Sequence of chain 1.A:
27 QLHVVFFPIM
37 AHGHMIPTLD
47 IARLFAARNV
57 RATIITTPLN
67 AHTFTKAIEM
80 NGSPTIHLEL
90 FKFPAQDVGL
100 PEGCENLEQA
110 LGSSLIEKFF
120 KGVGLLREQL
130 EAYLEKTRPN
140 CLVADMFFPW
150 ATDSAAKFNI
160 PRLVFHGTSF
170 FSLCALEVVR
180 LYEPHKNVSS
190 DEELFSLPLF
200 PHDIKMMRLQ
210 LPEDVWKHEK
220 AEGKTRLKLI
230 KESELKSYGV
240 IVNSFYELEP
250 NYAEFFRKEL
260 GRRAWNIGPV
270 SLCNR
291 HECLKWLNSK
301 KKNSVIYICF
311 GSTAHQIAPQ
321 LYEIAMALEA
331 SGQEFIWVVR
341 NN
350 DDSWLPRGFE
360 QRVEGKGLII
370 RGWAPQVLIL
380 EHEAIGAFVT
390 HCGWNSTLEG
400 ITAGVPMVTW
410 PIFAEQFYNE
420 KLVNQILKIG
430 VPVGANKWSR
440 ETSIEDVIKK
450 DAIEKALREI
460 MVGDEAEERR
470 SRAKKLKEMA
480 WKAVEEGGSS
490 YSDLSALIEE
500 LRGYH

Binding-site contacts:
Ligand atom O3 contacts residue GLN415 of chain 1.A at 3.3 Å (h-bond).
Ligand atom O4 contacts residue TRP393 of chain 1.A at 3.1 Å (h-bond).
Ligand atom C4 contacts residue GLU414 of chain 1.A at 3.3 Å.
Ligand atom C8' contacts residue CYS309 of chain 1.A at 3.5 Å (hydrophobic).
Ligand atom O6' contacts residue ALA373 of chain 1.A at 3.2 Å (h-bond).
Ligand atom O5' contacts residue SER395 of chain 1.A at 3.2 Å (h-bond).
Ligand atom C6' contacts residue TRP372 of chain 1.A at 3.3 Å (hydrophobic).
Ligand atom O2' contacts residue GLU398 of chain 1.A at 2.9 Å (salt-bridge).
Ligand atom O5' contacts residue ASN394 of chain 1.A at 3.2 Å.
Ligand atom O1B contacts residue THR313 of chain 1.A at 2.7 Å (h-bond).
Ligand atom C9' contacts residue TRP372 of chain 1.A at 3.4 Å (hydrophobic).
Ligand atom O6' contacts residue TRP372 of chain 1.A at 3.4 Å (h-bond).
Ligand atom O1A contacts residue ASN394 of chain 1.A at 2.9 Å (h-bond).
Ligand atom O3 contacts residue GLU414 of chain 1.A at 2.7 Å (salt-bridge).
Ligand atom F1 contacts residue GLN415 of chain 1.A at 3.0 Å.
Ligand atom O2B contacts residue GLY39 of chain 1.A at 3.3 Å (h-bond).
Ligand atom O1B contacts residue SER312 of chain 1.A at 3.5 Å (h-bond).
Ligand atom O6 contacts residue GLY166 of chain 1.A at 3.1 Å (h-bond).
Ligand atom C6' contacts residue ALA373 of chain 1.A at 3.5 Å (hydrophobic).
Ligand atom O1B contacts residue HIS390 of chain 1.A at 3.1 Å.
Ligand atom O2A contacts residue SER395 of chain 1.A at 3.0 Å (h-bond).
Ligand atom C6 contacts residue GLY39 of chain 1.A at 3.5 Å.
Ligand atom O3 contacts residue ALA413 of chain 1.A at 3.3 Å.
Ligand atom O2B contacts residue SER312 of chain 1.A at 2.9 Å (h-bond).
Ligand atom N3 contacts residue TRP372 of chain 1.A at 3.5 Å.
Ligand atom F1 contacts residue PHE412 of chain 1.A at 3.5 Å.
Ligand atom C2' contacts residue GLU398 of chain 1.A at 3.4 Å.
Ligand atom O3' contacts residue GLU398 of chain 1.A at 2.6 Å (salt-bridge).
Ligand atom O1A contacts residue SER395 of chain 1.A at 3.4 Å (h-bond).
Ligand atom O2A contacts residue HIS390 of chain 1.A at 2.3 Å (h-bond).
Ligand atom O7' contacts residue ALA373 of chain 1.A at 3.1 Å (h-bond).
Ligand atom C6 contacts residue GLY166 of chain 1.A at 3.4 Å.
Ligand atom O1A contacts residue GLY392 of chain 1.A at 3.3 Å.
Ligand atom N1 contacts residue TRP372 of chain 1.A at 3.2 Å.
Ligand atom N3 contacts residue ALA373 of chain 1.A at 2.8 Å (h-bond).
Ligand atom C6 contacts residue ASN394 of chain 1.A at 3.4 Å.
Ligand atom O4 contacts residue GLU414 of chain 1.A at 2.3 Å (salt-bridge).
Ligand atom C3' contacts residue GLU398 of chain 1.A at 3.5 Å.
Ligand atom O1A contacts residue TRP393 of chain 1.A at 3.5 Å (h-bond).
Ligand atom O5 contacts residue GLY39 of chain 1.A at 3.5 Å.

This protein binds this small molecule.
Small molecule (SMILES): O=c1ccn([C@@H]2O[C@H](CO[P](=O)(O)O[P](=O)(O)O[C@H]3O[C@H](CO)[C@@H](O)[C@H](O)[C@H]3F)[C@@H](O)[C@H]2O)c(=O)[nH]1